Binding-site contacts:
Ligand atom CAJ contacts residue ALA99 of chain 1.A at 3.8 Å (hydrophobic).
Ligand atom BRAC contacts residue LEU121 of chain 1.A at 4.2 Å.
Ligand atom CAE contacts residue ALA99 of chain 1.A at 3.9 Å (hydrophobic).
Ligand atom FAB contacts residue LEU121 of chain 1.A at 3.3 Å.
Ligand atom CAH contacts residue ALA99 of chain 1.A at 3.9 Å (hydrophobic).
Ligand atom CAF contacts residue ALA99 of chain 1.A at 3.7 Å (hydrophobic).
Ligand atom CAF contacts residue LEU118 of chain 1.A at 3.8 Å (hydrophobic).
Ligand atom BRAC contacts residue LEU133 of chain 1.A at 4.2 Å.
Ligand atom CAE contacts residue LEU84 of chain 1.A at 3.9 Å (hydrophobic).
Ligand atom CAH contacts residue VAL103 of chain 1.A at 4.3 Å (hydrophobic).
Ligand atom BRAC contacts residue LEU118 of chain 1.A at 3.9 Å.
Ligand atom BRAC contacts residue MET102 of chain 1.A at 4.0 Å.
Ligand atom CAJ contacts residue PHE153 of chain 1.A at 4.3 Å (hydrophobic).
Ligand atom CAD contacts residue ALA99 of chain 1.A at 3.9 Å (hydrophobic).
Ligand atom CAF contacts residue TYR88 of chain 1.A at 4.0 Å (hydrophobic).
Ligand atom CAD contacts residue ILE78 of chain 1.A at 4.1 Å (hydrophobic).
Ligand atom CAG contacts residue LEU121 of chain 1.A at 3.8 Å (hydrophobic).
Ligand atom CAI contacts residue ALA99 of chain 1.A at 3.7 Å (hydrophobic).
Ligand atom BRAC contacts residue PHE114 of chain 1.A at 3.9 Å.
Ligand atom FAA contacts residue VAL111 of chain 1.A at 4.0 Å.
Ligand atom FAB contacts residue ALA99 of chain 1.A at 4.3 Å.
Ligand atom CAD contacts residue LEU84 of chain 1.A at 3.9 Å (hydrophobic).
Ligand atom CAF contacts residue LEU84 of chain 1.A at 4.1 Å (hydrophobic).
Ligand atom CAI contacts residue LEU118 of chain 1.A at 3.5 Å (hydrophobic).
Ligand atom CAG contacts residue PHE153 of chain 1.A at 3.6 Å (hydrophobic).
Ligand atom FAA contacts residue ALA99 of chain 1.A at 3.6 Å.
Ligand atom FAB contacts residue LEU118 of chain 1.A at 3.7 Å.
Ligand atom FAA contacts residue MET102 of chain 1.A at 3.8 Å.
Ligand atom CAD contacts residue LEU118 of chain 1.A at 4.4 Å (hydrophobic).
Ligand atom CAE contacts residue VAL103 of chain 1.A at 3.9 Å (hydrophobic).
Ligand atom CAI contacts residue VAL87 of chain 1.A at 4.2 Å (hydrophobic).
Ligand atom CAE contacts residue ILE78 of chain 1.A at 4.2 Å (hydrophobic).
Ligand atom CAG contacts residue MET102 of chain 1.A at 3.7 Å (hydrophobic).
Ligand atom FAB contacts residue PHE153 of chain 1.A at 4.2 Å.
Ligand atom FAB contacts residue VAL87 of chain 1.A at 3.4 Å.
Ligand atom FAA contacts residue VAL103 of chain 1.A at 3.7 Å.
Ligand atom CAG contacts residue LEU118 of chain 1.A at 4.4 Å (hydrophobic).
Ligand atom CAF contacts residue VAL87 of chain 1.A at 4.1 Å (hydrophobic).
Ligand atom CAJ contacts residue LEU118 of chain 1.A at 3.8 Å (hydrophobic).
Ligand atom FAB contacts residue LEU91 of chain 1.A at 4.0 Å.

Sequence of chain 1.A:
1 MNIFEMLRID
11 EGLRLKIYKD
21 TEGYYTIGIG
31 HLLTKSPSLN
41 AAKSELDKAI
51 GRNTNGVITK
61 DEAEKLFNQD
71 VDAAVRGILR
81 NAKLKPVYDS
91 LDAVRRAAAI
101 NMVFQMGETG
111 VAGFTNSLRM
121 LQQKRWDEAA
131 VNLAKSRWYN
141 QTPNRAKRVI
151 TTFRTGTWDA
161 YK

This small molecule binds to this protein.
Small molecule (SMILES): Fc1cccc(F)c1CBr